Sequence of chain 2.B:
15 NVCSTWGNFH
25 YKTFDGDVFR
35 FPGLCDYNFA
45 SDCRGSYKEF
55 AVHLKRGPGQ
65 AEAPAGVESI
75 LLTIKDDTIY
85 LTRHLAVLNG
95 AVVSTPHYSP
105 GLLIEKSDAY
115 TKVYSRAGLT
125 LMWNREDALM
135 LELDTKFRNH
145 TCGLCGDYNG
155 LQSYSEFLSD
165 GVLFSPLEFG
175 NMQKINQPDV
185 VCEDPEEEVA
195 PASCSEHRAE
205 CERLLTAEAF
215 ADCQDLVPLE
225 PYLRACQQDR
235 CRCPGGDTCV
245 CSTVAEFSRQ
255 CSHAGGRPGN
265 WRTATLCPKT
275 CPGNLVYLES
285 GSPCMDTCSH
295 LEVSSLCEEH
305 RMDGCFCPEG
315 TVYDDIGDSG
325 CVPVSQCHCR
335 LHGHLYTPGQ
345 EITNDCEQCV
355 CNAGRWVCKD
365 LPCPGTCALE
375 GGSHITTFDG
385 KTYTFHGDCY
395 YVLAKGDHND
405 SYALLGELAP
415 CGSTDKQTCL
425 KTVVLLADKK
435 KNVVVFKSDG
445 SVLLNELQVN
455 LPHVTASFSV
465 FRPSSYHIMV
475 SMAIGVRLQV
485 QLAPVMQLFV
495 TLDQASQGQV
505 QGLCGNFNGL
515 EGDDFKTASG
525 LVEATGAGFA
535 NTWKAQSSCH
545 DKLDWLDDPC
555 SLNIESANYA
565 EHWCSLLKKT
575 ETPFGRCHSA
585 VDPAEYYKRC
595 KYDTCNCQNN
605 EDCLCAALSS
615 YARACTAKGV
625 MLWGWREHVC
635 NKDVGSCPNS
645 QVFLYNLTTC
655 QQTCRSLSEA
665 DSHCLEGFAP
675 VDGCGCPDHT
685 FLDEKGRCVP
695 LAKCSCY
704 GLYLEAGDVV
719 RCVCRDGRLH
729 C

The protein below binds the small molecule below.
Small molecule (SMILES): CC(=O)N[C@@H]1[C@@H](O)[C@H](O)[C@@H](CO)O[C@H]1O

Binding-site contacts:
Ligand atom O5 contacts residue ASN650 of chain 2.B at 2.3 Å (h-bond).
Ligand atom C2 contacts residue ASP682 of chain 2.B at 3.7 Å.
Ligand atom N2 contacts residue ASP682 of chain 2.B at 2.9 Å (salt-bridge).
Ligand atom O7 contacts residue ASP682 of chain 2.B at 3.5 Å (salt-bridge).
Ligand atom O3 contacts residue ASN650 of chain 2.B at 3.9 Å.
Ligand atom C4 contacts residue ASN650 of chain 2.B at 4.2 Å.
Ligand atom C3 contacts residue ASN650 of chain 2.B at 3.7 Å.
Ligand atom C7 contacts residue ASN650 of chain 2.B at 4.0 Å.
Ligand atom C6 contacts residue TRP627 of chain 2.B at 3.8 Å (hydrophobic).
Ligand atom C4 contacts residue ASP682 of chain 2.B at 3.3 Å.
Ligand atom N2 contacts residue ASN650 of chain 2.B at 3.3 Å (h-bond).
Ligand atom C8 contacts residue ASP682 of chain 2.B at 4.5 Å.
Ligand atom C3 contacts residue ASP682 of chain 2.B at 3.3 Å.
Ligand atom C1 contacts residue ASN650 of chain 2.B at 1.4 Å.
Ligand atom C5 contacts residue ASN650 of chain 2.B at 3.6 Å.
Ligand atom C7 contacts residue ASP682 of chain 2.B at 3.4 Å.
Ligand atom O6 contacts residue TRP627 of chain 2.B at 4.4 Å.
Ligand atom C8 contacts residue ASN650 of chain 2.B at 4.0 Å.
Ligand atom O4 contacts residue ASP682 of chain 2.B at 2.4 Å (salt-bridge).
Ligand atom O5 contacts residue TRP627 of chain 2.B at 3.8 Å.
Ligand atom C2 contacts residue ASN650 of chain 2.B at 2.5 Å.